The small molecule below binds the protein below.
Small molecule (SMILES): Nc1nc2c(ncn2[C@@H]2O[C@H](CO[P](=O)(O)O[P](=O)(O)NP(=O)(O)O)[C@@H](O)[C@H]2O)c(=O)[nH]1

Binding-site contacts:
Ligand atom O1B contacts residue SER221 of chain 1.V at 2.8 Å (h-bond).
Ligand atom O3' contacts residue ILE239 of chain 1.V at 3.3 Å (h-bond).
Ligand atom N7 contacts residue SER192 of chain 1.V at 3.4 Å.
Ligand atom O1A contacts residue MG1 of chain 1.QD at 3.3 Å.
Ligand atom O1G contacts residue MG1 of chain 1.QD at 2.5 Å.
Ligand atom N3B contacts residue LYS220 of chain 1.V at 3.0 Å (salt-bridge).
Ligand atom PB contacts residue LYS220 of chain 1.V at 3.3 Å.
Ligand atom O1A contacts residue THR249 of chain 1.V at 2.9 Å (h-bond).
Ligand atom O2' contacts residue HIS193 of chain 1.V at 3.2 Å (h-bond).
Ligand atom O6 contacts residue SER192 of chain 1.V at 3.1 Å (h-bond).
Ligand atom O2G contacts residue GLY269 of chain 1.V at 3.4 Å (h-bond).
Ligand atom O1B contacts residue LYS220 of chain 1.V at 3.0 Å (salt-bridge).
Ligand atom O6 contacts residue ASP163 of chain 1.V at 2.9 Å (salt-bridge).
Ligand atom O2B contacts residue LYS220 of chain 1.V at 3.0 Å (salt-bridge).
Ligand atom O6 contacts residue HIS193 of chain 1.V at 3.1 Å (h-bond).
Ligand atom O3G contacts residue THR249 of chain 1.V at 3.4 Å.
Ligand atom C8 contacts residue SER222 of chain 1.V at 2.9 Å.
Ligand atom N3 contacts residue HIS193 of chain 1.V at 3.4 Å.
Ligand atom O3A contacts residue GLY217 of chain 1.V at 3.3 Å (h-bond).
Ligand atom O3G contacts residue GLN247 of chain 1.V at 2.9 Å (h-bond).
Ligand atom O2B contacts residue GLY217 of chain 1.V at 3.1 Å (h-bond).
Ligand atom O1A contacts residue ASN237 of chain 1.V at 3.4 Å (h-bond).
Ligand atom N1 contacts residue ASP163 of chain 1.V at 3.0 Å (salt-bridge).
Ligand atom O1G contacts residue THR250 of chain 1.V at 2.8 Å (h-bond).
Ligand atom C6 contacts residue ASP163 of chain 1.V at 3.3 Å.
Ligand atom N3B contacts residue GLY217 of chain 1.V at 3.1 Å (h-bond).
Ligand atom PB contacts residue MG1 of chain 1.QD at 3.3 Å.
Ligand atom O2B contacts residue VAL218 of chain 1.V at 2.7 Å (h-bond).
Ligand atom O1B contacts residue MG1 of chain 1.QD at 2.4 Å.
Ligand atom N3B contacts residue MG1 of chain 1.QD at 3.4 Å.
Ligand atom O2B contacts residue GLY219 of chain 1.V at 2.7 Å (h-bond).
Ligand atom O4' contacts residue LYS161 of chain 1.V at 3.1 Å (salt-bridge).
Ligand atom C4 contacts residue HIS193 of chain 1.V at 3.4 Å.
Ligand atom PB contacts residue GLY217 of chain 1.V at 3.4 Å.
Ligand atom O2G contacts residue SER216 of chain 1.V at 3.1 Å.
Ligand atom O2A contacts residue SER222 of chain 1.V at 3.4 Å (h-bond).
Ligand atom O3' contacts residue SER240 of chain 1.V at 3.4 Å.
Ligand atom O3G contacts residue GLY217 of chain 1.V at 3.3 Å (h-bond).
Ligand atom C6 contacts residue LYS161 of chain 1.V at 3.4 Å.
Ligand atom O1G contacts residue THR249 of chain 1.V at 2.5 Å (h-bond).

Sequence of chain 1.V:
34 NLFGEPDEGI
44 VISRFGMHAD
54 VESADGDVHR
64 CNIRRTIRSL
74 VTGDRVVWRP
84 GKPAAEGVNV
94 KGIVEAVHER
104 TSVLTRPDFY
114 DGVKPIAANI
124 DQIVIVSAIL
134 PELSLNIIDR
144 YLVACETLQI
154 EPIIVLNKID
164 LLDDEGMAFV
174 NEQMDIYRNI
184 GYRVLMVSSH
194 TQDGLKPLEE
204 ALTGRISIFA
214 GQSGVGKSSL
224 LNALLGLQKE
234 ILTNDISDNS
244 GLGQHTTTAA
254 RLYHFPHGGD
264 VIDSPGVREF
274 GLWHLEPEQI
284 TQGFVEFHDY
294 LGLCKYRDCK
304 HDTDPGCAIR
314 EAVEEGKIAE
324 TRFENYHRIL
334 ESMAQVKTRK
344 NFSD